Binding-site contacts:
Ligand atom C6 contacts residue ILE80 of chain 1.A at 3.6 Å (hydrophobic).
Ligand atom O1' contacts residue ILE80 of chain 1.A at 4.3 Å.
Ligand atom C3 contacts residue ILE78 of chain 1.A at 4.0 Å (hydrophobic).
Ligand atom C4 contacts residue VAL57 of chain 1.A at 4.5 Å (hydrophobic).
Ligand atom O2 contacts residue ARG36 of chain 2.A at 4.2 Å.
Ligand atom C3 contacts residue VAL57 of chain 1.A at 4.0 Å (hydrophobic).
Ligand atom C5 contacts residue SER84 of chain 1.A at 4.5 Å.
Ligand atom C1' contacts residue SER84 of chain 1.A at 4.4 Å.
Ligand atom C6 contacts residue THR88 of chain 1.A at 3.7 Å.
Ligand atom C3 contacts residue ILE80 of chain 1.A at 4.1 Å (hydrophobic).
Ligand atom C6 contacts residue THR54 of chain 1.A at 4.0 Å.
Ligand atom C2 contacts residue ILE80 of chain 1.A at 4.0 Å (hydrophobic).
Ligand atom O2 contacts residue ILE80 of chain 1.A at 4.2 Å.
Ligand atom C5 contacts residue THR54 of chain 1.A at 3.7 Å.
Ligand atom C4 contacts residue ILE80 of chain 1.A at 4.0 Å (hydrophobic).
Ligand atom C5 contacts residue ILE80 of chain 1.A at 3.7 Å (hydrophobic).
Ligand atom C1' contacts residue ILE80 of chain 1.A at 4.4 Å (hydrophobic).
Ligand atom C5 contacts residue THR88 of chain 1.A at 3.5 Å.
Ligand atom C3 contacts residue THR54 of chain 1.A at 4.5 Å.
Ligand atom C1 contacts residue THR54 of chain 1.A at 4.3 Å.
Ligand atom O2' contacts residue SER84 of chain 1.A at 3.7 Å.
Ligand atom C4 contacts residue ILE78 of chain 1.A at 4.5 Å (hydrophobic).
Ligand atom C6 contacts residue SER84 of chain 1.A at 3.9 Å.
Ligand atom C3 contacts residue THR58 of chain 1.A at 4.1 Å.
Ligand atom C1 contacts residue ILE80 of chain 1.A at 3.7 Å (hydrophobic).
Ligand atom C4 contacts residue THR58 of chain 1.A at 3.0 Å.
Ligand atom C5 contacts residue THR58 of chain 1.A at 3.4 Å.
Ligand atom C5 contacts residue LEU85 of chain 1.A at 4.2 Å (hydrophobic).
Ligand atom C4 contacts residue THR54 of chain 1.A at 3.8 Å.

The protein below binds the small molecule below.
Small molecule (SMILES): O=C(O)c1ccccc1O

Sequence of chain 2.A:
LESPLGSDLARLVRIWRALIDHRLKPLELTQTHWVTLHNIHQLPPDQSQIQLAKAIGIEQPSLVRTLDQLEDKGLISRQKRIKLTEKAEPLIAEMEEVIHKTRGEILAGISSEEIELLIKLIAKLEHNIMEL

Sequence of chain 1.A:
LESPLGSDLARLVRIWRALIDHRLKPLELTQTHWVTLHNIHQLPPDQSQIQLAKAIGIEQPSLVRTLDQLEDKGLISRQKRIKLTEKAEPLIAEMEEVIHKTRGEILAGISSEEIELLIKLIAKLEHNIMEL